A small-molecule ligand and the protein it binds are described below.
Small molecule (SMILES): CC(=O)N[C@H]1[C@H](O[C@H]2[C@H](O)[C@@H](NC(C)=O)CO[C@@H]2CO[C@@H]2O[C@@H](C)[C@@H](O)[C@@H](O)[C@@H]2O)O[C@H](CO)[C@@H](O)[C@@H]1O

Binding-site contacts:
Ligand atom O3 contacts residue SER30 of chain 1.L at 4.4 Å.
Ligand atom C4 contacts residue ASN343 of chain 1.A at 4.2 Å.
Ligand atom C8 contacts residue SER31 of chain 1.L at 3.9 Å.
Ligand atom C1 contacts residue ASN343 of chain 1.A at 1.5 Å.
Ligand atom N2 contacts residue SER31 of chain 1.L at 4.3 Å.
Ligand atom O6 contacts residue SER31 of chain 1.L at 4.4 Å.
Ligand atom O5 contacts residue GLU340 of chain 1.A at 4.1 Å.
Ligand atom O5 contacts residue GLY339 of chain 1.A at 3.2 Å.
Ligand atom O6 contacts residue TYR32 of chain 1.L at 3.8 Å.
Ligand atom C5 contacts residue GLY339 of chain 1.A at 4.5 Å.
Ligand atom O7 contacts residue SER31 of chain 1.L at 3.8 Å.
Ligand atom O3 contacts residue SER31 of chain 1.L at 4.3 Å.
Ligand atom C7 contacts residue ASN343 of chain 1.A at 3.3 Å.
Ligand atom C8 contacts residue SER30 of chain 1.L at 4.4 Å.
Ligand atom N2 contacts residue ASN343 of chain 1.A at 3.0 Å (h-bond).
Ligand atom C1 contacts residue GLY339 of chain 1.A at 4.2 Å.
Ligand atom C2 contacts residue ASN343 of chain 1.A at 2.5 Å.
Ligand atom C1 contacts residue GLY339 of chain 1.A at 4.0 Å.
Ligand atom C6 contacts residue ASN343 of chain 1.A at 4.2 Å.
Ligand atom O4 contacts residue PHE104 of chain 1.M at 4.4 Å.
Ligand atom C6 contacts residue GLY339 of chain 1.A at 3.8 Å.
Ligand atom C6 contacts residue SER29 of chain 1.L at 4.0 Å.
Ligand atom O5 contacts residue GLY339 of chain 1.A at 3.6 Å.
Ligand atom C5 contacts residue GLY339 of chain 1.A at 4.0 Å.
Ligand atom C7 contacts residue SER31 of chain 1.L at 3.8 Å.
Ligand atom O7 contacts residue ASN343 of chain 1.A at 3.0 Å (h-bond).
Ligand atom C6 contacts residue GLY339 of chain 1.A at 4.2 Å.
Ligand atom C5 contacts residue ASN343 of chain 1.A at 3.7 Å.
Ligand atom C6 contacts residue PHE104 of chain 1.M at 3.8 Å (hydrophobic).
Ligand atom O5 contacts residue ASN343 of chain 1.A at 2.4 Å (h-bond).
Ligand atom C3 contacts residue ASN343 of chain 1.A at 3.8 Å.

Sequence of chain 1.A:
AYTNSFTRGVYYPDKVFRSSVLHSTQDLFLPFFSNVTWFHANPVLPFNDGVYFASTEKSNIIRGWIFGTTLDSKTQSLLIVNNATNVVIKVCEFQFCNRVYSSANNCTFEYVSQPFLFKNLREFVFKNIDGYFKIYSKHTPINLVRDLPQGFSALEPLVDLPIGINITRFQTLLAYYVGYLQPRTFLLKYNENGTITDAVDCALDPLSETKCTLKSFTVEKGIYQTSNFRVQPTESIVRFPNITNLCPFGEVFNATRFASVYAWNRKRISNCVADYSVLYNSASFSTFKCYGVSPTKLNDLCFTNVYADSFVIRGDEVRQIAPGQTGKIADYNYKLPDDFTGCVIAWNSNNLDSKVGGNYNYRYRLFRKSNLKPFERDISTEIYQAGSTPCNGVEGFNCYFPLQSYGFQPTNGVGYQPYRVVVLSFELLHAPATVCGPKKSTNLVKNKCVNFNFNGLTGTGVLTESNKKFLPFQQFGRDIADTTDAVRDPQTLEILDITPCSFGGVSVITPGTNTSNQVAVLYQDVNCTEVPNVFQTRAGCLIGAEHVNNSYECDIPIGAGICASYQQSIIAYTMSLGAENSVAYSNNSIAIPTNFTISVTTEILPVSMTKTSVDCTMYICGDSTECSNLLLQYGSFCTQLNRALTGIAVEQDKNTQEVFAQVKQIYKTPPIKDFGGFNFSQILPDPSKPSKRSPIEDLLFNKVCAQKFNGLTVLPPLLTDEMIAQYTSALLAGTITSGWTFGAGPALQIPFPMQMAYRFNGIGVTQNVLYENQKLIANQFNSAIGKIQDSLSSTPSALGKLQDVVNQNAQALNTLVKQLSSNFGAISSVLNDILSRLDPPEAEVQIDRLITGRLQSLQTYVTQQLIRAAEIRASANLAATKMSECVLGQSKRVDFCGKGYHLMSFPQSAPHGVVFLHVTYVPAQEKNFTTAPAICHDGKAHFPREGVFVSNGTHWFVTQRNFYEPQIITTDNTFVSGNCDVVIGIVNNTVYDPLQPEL

Sequence of chain 1.L:
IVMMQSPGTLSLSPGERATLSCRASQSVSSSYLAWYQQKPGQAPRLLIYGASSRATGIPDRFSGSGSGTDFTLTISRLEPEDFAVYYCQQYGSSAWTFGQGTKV

Sequence of chain 1.M:
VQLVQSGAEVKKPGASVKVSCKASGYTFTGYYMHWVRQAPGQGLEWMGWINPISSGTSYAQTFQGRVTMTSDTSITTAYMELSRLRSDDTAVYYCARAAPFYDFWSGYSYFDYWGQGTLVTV